This small molecule binds to this protein.
Small molecule (SMILES): C[C@@H]1CS[C@H]([C@H](NC(=O)[C@H]([NH3+])c2ccccc2)C(=O)O)N=C1C(=O)O

Binding-site contacts:
Ligand atom C contacts residue HIS98 of chain 1.A at 3.3 Å.
Ligand atom CAE contacts residue TRP69 of chain 1.A at 3.5 Å (hydrophobic).
Ligand atom CAD contacts residue PHE46 of chain 1.B at 3.7 Å (hydrophobic).
Ligand atom OXT contacts residue ASN196 of chain 1.A at 2.9 Å (h-bond).
Ligand atom CAF contacts residue GLY45 of chain 1.B at 3.4 Å.
Ligand atom OXT contacts residue GLY45 of chain 1.B at 3.0 Å (h-bond).
Ligand atom OAK contacts residue TRP69 of chain 1.A at 3.6 Å.
Ligand atom CAV contacts residue ZN1 of chain 1.D at 2.9 Å.
Ligand atom CAR contacts residue HIS226 of chain 1.A at 3.6 Å.
Ligand atom CAV contacts residue LYS187 of chain 1.A at 3.1 Å.
Ligand atom CB contacts residue ASP100 of chain 1.A at 3.5 Å.
Ligand atom CAA contacts residue PRO44 of chain 1.B at 3.6 Å (hydrophobic).
Ligand atom NAQ contacts residue ZN1 of chain 1.D at 2.4 Å.
Ligand atom OAX contacts residue GLY195 of chain 1.A at 3.4 Å.
Ligand atom CAY contacts residue THR10 of chain 1.B at 3.6 Å.
Ligand atom N contacts residue GLY45 of chain 1.B at 3.1 Å (h-bond).
Ligand atom O contacts residue HIS98 of chain 1.A at 3.0 Å (h-bond).
Ligand atom CAR contacts residue ZN1 of chain 1.D at 2.8 Å.
Ligand atom OXT contacts residue HIS98 of chain 1.A at 3.7 Å.
Ligand atom NAH contacts residue GLN99 of chain 1.A at 2.9 Å (h-bond).
Ligand atom CB contacts residue ZN1 of chain 1.D at 3.2 Å.
Ligand atom OAW contacts residue CYS184 of chain 1.A at 3.1 Å.
Ligand atom O contacts residue ZN1 of chain 1.C at 2.5 Å.
Ligand atom CAI contacts residue GLY45 of chain 1.B at 3.7 Å.
Ligand atom CAV contacts residue HIS165 of chain 1.A at 3.8 Å.
Ligand atom OAW contacts residue LYS187 of chain 1.A at 2.8 Å (salt-bridge).
Ligand atom O contacts residue HIS165 of chain 1.A at 2.9 Å (h-bond).
Ligand atom CAA contacts residue GLY45 of chain 1.B at 3.6 Å.
Ligand atom OAK contacts residue GLN99 of chain 1.A at 3.4 Å (h-bond).
Ligand atom CAG contacts residue GLY45 of chain 1.B at 3.3 Å.
Ligand atom NAQ contacts residue ASP100 of chain 1.A at 3.6 Å.
Ligand atom CAY contacts residue ASN196 of chain 1.A at 3.4 Å.
Ligand atom C contacts residue ZN1 of chain 1.C at 3.3 Å.
Ligand atom OAW contacts residue ZN1 of chain 1.D at 2.3 Å.
Ligand atom CAB contacts residue PRO44 of chain 1.B at 3.6 Å (hydrophobic).
Ligand atom OAX contacts residue ASN196 of chain 1.A at 3.1 Å (h-bond).
Ligand atom OAK contacts residue ASP100 of chain 1.A at 3.3 Å (salt-bridge).
Ligand atom OAX contacts residue LYS187 of chain 1.A at 2.7 Å (salt-bridge).
Ligand atom CA contacts residue ASP100 of chain 1.A at 3.8 Å.
Ligand atom OAW contacts residue HIS226 of chain 1.A at 3.1 Å.

Sequence of chain 1.B:
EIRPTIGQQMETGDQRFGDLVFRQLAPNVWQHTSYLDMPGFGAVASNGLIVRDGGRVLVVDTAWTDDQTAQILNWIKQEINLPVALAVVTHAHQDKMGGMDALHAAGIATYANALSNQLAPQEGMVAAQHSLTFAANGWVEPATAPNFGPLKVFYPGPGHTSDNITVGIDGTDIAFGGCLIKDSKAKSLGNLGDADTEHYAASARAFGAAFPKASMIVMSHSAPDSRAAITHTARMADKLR

Sequence of chain 1.A:
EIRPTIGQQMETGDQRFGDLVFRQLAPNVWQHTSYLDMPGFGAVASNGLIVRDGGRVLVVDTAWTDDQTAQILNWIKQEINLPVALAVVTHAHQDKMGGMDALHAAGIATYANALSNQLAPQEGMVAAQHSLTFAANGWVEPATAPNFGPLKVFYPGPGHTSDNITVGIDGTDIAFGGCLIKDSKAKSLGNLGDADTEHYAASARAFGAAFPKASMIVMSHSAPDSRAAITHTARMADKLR